A protein and the small-molecule ligand that binds it are described below.
Small molecule (SMILES): CC(=O)N[C@@H]1[C@@H](O)[C@H](O)[C@@H](CO)O[C@H]1O

Binding-site contacts:
Ligand atom C5 contacts residue LYS345 of chain 1.C at 4.0 Å.
Ligand atom C2 contacts residue ASN291 of chain 1.C at 2.5 Å.
Ligand atom C1 contacts residue GLU292 of chain 1.C at 4.1 Å.
Ligand atom C8 contacts residue GLU292 of chain 1.C at 3.8 Å.
Ligand atom C3 contacts residue ASN291 of chain 1.C at 3.9 Å.
Ligand atom O6 contacts residue LYS345 of chain 1.C at 4.0 Å.
Ligand atom C2 contacts residue GLU270 of chain 1.C at 3.7 Å.
Ligand atom O5 contacts residue LYS345 of chain 1.C at 4.4 Å.
Ligand atom C5 contacts residue ASN291 of chain 1.C at 3.8 Å.
Ligand atom N2 contacts residue GLU292 of chain 1.C at 3.0 Å (salt-bridge).
Ligand atom C1 contacts residue LYS345 of chain 1.C at 4.1 Å.
Ligand atom N2 contacts residue ASN291 of chain 1.C at 2.9 Å (h-bond).
Ligand atom O5 contacts residue GLU271 of chain 1.C at 3.9 Å.
Ligand atom O6 contacts residue LYS348 of chain 1.C at 4.5 Å.
Ligand atom C8 contacts residue ASN291 of chain 1.C at 4.5 Å.
Ligand atom C7 contacts residue GLU292 of chain 1.C at 3.9 Å.
Ligand atom C4 contacts residue GLU270 of chain 1.C at 4.4 Å.
Ligand atom C3 contacts residue GLU292 of chain 1.C at 4.1 Å.
Ligand atom C1 contacts residue GLU270 of chain 1.C at 3.6 Å.
Ligand atom C5 contacts residue GLU270 of chain 1.C at 4.3 Å.
Ligand atom O7 contacts residue ASN291 of chain 1.C at 3.9 Å.
Ligand atom C2 contacts residue GLU292 of chain 1.C at 4.0 Å.
Ligand atom C7 contacts residue ASN291 of chain 1.C at 3.6 Å.
Ligand atom O5 contacts residue GLU270 of chain 1.C at 3.3 Å (salt-bridge).
Ligand atom O5 contacts residue ASN291 of chain 1.C at 2.5 Å (h-bond).
Ligand atom C1 contacts residue ASN291 of chain 1.C at 1.5 Å.
Ligand atom C3 contacts residue LYS345 of chain 1.C at 4.4 Å.
Ligand atom C4 contacts residue ASN291 of chain 1.C at 4.3 Å.
Ligand atom O7 contacts residue GLU270 of chain 1.C at 4.5 Å.

Sequence of chain 1.C:
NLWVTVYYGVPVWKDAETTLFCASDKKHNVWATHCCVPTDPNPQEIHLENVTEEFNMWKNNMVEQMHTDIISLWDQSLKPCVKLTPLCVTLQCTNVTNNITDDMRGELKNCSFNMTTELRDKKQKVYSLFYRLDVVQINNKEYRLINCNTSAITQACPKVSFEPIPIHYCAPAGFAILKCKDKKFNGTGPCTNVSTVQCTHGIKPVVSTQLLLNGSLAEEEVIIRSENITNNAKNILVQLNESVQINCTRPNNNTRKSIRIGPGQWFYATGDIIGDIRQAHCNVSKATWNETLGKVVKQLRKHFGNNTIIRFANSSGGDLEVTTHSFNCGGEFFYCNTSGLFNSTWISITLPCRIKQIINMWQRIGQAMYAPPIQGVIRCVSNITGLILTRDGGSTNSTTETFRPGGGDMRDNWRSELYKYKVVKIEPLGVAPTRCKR